Binding-site contacts:
Ligand atom N1 contacts residue GLY636 of chain 45.A at 2.9 Å (h-bond).
Ligand atom N1 contacts residue PRO628 of chain 45.A at 3.2 Å (h-bond).
Ligand atom C8 contacts residue HIS627 of chain 45.A at 3.5 Å.
Ligand atom C8 contacts residue PRO412 of chain 45.A at 4.3 Å (hydrophobic).
Ligand atom C2 contacts residue GLY636 of chain 45.A at 3.2 Å.
Ligand atom O2P contacts residue ASP623 of chain 13.A at 3.2 Å (salt-bridge).
Ligand atom C2' contacts residue PRO628 of chain 45.A at 3.6 Å (hydrophobic).
Ligand atom N9 contacts residue PRO412 of chain 45.A at 4.2 Å.
Ligand atom O1P contacts residue HIS625 of chain 13.A at 2.8 Å (h-bond).
Ligand atom C4 contacts residue PRO412 of chain 45.A at 4.1 Å (hydrophobic).
Ligand atom C5 contacts residue SER629 of chain 45.A at 3.5 Å.
Ligand atom C3' contacts residue HIS627 of chain 45.A at 4.3 Å.
Ligand atom C5 contacts residue PRO412 of chain 45.A at 4.2 Å (hydrophobic).
Ligand atom C6 contacts residue GLY636 of chain 45.A at 3.6 Å.
Ligand atom C2 contacts residue PRO628 of chain 45.A at 3.5 Å (hydrophobic).
Ligand atom N6 contacts residue PHE635 of chain 45.A at 3.7 Å.
Ligand atom C1' contacts residue PRO628 of chain 45.A at 3.9 Å (hydrophobic).
Ligand atom C8 contacts residue SER629 of chain 45.A at 4.2 Å.
Ligand atom N7 contacts residue PRO628 of chain 45.A at 3.3 Å (h-bond).
Ligand atom N3 contacts residue PRO628 of chain 45.A at 3.5 Å (h-bond).
Ligand atom C1' contacts residue HIS627 of chain 45.A at 4.3 Å.
Ligand atom C6 contacts residue PRO628 of chain 45.A at 2.8 Å (hydrophobic).
Ligand atom N6 contacts residue PRO628 of chain 45.A at 3.4 Å (h-bond).
Ligand atom N6 contacts residue GLY634 of chain 45.A at 3.8 Å.
Ligand atom C6 contacts residue PRO412 of chain 45.A at 4.3 Å (hydrophobic).
Ligand atom N6 contacts residue GLY636 of chain 45.A at 3.2 Å (h-bond).
Ligand atom N9 contacts residue PRO628 of chain 45.A at 3.7 Å.
Ligand atom C8 contacts residue PRO628 of chain 45.A at 3.8 Å (hydrophobic).
Ligand atom C4 contacts residue PRO628 of chain 45.A at 3.0 Å (hydrophobic).
Ligand atom N7 contacts residue HIS627 of chain 45.A at 4.1 Å.
Ligand atom O3' contacts residue PRO628 of chain 45.A at 4.1 Å.
Ligand atom N7 contacts residue ASN606 of chain 45.A at 4.2 Å.
Ligand atom N6 contacts residue SER629 of chain 45.A at 3.0 Å (h-bond).
Ligand atom N1 contacts residue VAL411 of chain 45.A at 4.3 Å.
Ligand atom P contacts residue HIS625 of chain 13.A at 3.9 Å.
Ligand atom C2' contacts residue HIS627 of chain 45.A at 3.2 Å.
Ligand atom N7 contacts residue PRO412 of chain 45.A at 4.3 Å.
Ligand atom C6 contacts residue SER629 of chain 45.A at 3.5 Å.
Ligand atom N7 contacts residue SER629 of chain 45.A at 3.1 Å (h-bond).
Ligand atom C5 contacts residue PRO628 of chain 45.A at 2.7 Å (hydrophobic).

Sequence of chain 13.A:
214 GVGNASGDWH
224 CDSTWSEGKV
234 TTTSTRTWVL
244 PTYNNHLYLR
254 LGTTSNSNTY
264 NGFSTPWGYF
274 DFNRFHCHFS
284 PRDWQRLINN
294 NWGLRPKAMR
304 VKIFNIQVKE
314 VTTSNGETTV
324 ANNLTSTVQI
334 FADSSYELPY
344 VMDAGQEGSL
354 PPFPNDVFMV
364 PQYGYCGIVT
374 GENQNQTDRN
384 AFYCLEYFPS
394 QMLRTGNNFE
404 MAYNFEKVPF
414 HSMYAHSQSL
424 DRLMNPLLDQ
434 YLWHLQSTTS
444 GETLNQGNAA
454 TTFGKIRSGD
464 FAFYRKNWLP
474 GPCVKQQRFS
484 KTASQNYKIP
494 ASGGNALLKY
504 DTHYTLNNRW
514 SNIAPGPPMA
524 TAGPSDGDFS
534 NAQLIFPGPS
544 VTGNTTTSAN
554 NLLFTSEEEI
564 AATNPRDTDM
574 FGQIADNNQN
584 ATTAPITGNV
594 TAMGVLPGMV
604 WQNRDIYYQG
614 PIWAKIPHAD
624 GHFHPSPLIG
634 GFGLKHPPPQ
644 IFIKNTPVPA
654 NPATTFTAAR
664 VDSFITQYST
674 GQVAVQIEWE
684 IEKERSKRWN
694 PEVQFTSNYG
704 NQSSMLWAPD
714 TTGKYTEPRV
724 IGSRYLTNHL

Sequence of chain 45.A:
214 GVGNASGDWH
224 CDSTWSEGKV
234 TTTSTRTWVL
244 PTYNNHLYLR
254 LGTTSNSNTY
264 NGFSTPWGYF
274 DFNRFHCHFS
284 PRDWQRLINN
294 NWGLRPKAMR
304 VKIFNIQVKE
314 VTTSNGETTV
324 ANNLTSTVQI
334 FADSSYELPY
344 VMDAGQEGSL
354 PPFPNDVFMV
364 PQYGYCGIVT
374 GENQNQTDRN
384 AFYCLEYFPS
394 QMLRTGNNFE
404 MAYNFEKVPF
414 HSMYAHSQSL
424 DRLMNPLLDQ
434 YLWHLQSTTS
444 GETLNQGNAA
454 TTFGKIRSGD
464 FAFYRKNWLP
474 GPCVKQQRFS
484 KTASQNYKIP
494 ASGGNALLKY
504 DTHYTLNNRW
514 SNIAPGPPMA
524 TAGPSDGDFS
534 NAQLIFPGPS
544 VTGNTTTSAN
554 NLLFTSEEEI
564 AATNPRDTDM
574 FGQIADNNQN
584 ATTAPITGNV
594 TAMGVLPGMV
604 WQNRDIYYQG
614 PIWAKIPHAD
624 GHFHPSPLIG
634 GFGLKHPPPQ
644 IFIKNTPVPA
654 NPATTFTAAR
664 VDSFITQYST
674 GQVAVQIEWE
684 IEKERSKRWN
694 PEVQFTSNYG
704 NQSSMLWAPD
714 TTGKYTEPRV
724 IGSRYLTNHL

A small-molecule ligand and the protein it binds are described below.
Small molecule (SMILES): Nc1ncnc2c1ncn2[C@H]1C[C@H](O)[C@@H](COP(=O)(O)O)O1